Sequence of chain 1.A:
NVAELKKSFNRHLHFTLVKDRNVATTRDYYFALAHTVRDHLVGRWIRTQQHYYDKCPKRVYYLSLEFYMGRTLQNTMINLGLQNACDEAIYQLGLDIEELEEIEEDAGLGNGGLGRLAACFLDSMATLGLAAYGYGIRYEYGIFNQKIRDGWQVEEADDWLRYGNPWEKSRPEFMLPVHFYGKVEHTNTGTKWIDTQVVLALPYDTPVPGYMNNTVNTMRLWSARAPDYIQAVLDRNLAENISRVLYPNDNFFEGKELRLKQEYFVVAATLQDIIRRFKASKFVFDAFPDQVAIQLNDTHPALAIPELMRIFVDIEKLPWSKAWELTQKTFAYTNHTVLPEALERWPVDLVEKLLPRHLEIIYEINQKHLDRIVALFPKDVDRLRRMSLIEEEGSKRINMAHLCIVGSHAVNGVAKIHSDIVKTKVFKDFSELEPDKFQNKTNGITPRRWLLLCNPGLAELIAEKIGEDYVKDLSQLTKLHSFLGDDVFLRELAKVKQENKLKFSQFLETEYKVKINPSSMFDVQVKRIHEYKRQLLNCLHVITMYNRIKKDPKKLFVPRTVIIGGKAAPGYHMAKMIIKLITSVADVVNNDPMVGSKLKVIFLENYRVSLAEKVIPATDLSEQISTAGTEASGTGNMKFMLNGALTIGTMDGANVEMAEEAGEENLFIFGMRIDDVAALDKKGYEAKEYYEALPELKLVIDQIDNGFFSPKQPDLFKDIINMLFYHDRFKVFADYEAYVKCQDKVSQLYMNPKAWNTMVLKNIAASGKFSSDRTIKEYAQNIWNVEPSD

Sequence of chain 1.B:
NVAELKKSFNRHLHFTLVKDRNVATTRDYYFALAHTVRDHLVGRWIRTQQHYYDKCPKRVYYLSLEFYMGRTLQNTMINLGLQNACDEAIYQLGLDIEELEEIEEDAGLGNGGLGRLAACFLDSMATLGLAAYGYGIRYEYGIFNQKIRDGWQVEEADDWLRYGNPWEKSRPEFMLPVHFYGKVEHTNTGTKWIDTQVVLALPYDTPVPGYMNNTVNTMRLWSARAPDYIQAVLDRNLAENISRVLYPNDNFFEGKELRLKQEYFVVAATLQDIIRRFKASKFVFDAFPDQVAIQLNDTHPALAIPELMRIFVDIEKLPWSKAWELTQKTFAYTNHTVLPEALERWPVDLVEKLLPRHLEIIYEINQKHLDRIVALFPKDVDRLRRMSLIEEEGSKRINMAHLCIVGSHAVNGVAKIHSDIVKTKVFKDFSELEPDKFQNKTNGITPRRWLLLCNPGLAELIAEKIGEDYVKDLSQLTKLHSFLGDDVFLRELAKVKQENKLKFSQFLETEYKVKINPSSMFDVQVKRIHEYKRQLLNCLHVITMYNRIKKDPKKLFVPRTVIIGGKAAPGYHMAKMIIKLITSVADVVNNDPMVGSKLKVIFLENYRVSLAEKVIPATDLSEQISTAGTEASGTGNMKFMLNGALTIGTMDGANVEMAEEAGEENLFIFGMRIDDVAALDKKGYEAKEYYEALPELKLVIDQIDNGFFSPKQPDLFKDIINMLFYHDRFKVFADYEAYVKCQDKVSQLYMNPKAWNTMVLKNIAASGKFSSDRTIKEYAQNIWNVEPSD

The protein below binds the small molecule below.
Small molecule (SMILES): O=C(NC(=O)c1cc(F)c(F)cc1Cl)Nc1cc(F)ccc1N1CCC(C(=O)O)CC1

Binding-site contacts:
Ligand atom F23 contacts residue ASP20 of chain 1.B at 3.2 Å.
Ligand atom C29 contacts residue ARG288 of chain 1.A at 3.5 Å.
Ligand atom O19 contacts residue ILE46 of chain 1.A at 3.2 Å.
Ligand atom C6 contacts residue VAL18 of chain 1.B at 3.6 Å (hydrophobic).
Ligand atom CL8 contacts residue ILE46 of chain 1.A at 3.6 Å.
Ligand atom C6 contacts residue TRP45 of chain 1.A at 3.5 Å (hydrophobic).
Ligand atom C15 contacts residue GLN50 of chain 1.A at 3.5 Å.
Ligand atom F9 contacts residue TRP45 of chain 1.A at 3.2 Å.
Ligand atom C2 contacts residue VAL18 of chain 1.B at 3.7 Å (hydrophobic).
Ligand atom F22 contacts residue LYS169 of chain 1.A at 3.5 Å.
Ligand atom F22 contacts residue LEU17 of chain 1.B at 3.4 Å.
Ligand atom C24 contacts residue GLN50 of chain 1.A at 3.8 Å.
Ligand atom F23 contacts residue ASN22 of chain 1.B at 3.7 Å.
Ligand atom C11 contacts residue ILE46 of chain 1.A at 3.6 Å (hydrophobic).
Ligand atom F22 contacts residue ARG171 of chain 1.A at 3.0 Å.
Ligand atom N12 contacts residue VAL23 of chain 1.B at 3.6 Å.
Ligand atom C17 contacts residue VAL23 of chain 1.B at 3.6 Å (hydrophobic).
Ligand atom C7 contacts residue VAL18 of chain 1.B at 3.6 Å (hydrophobic).
Ligand atom CL8 contacts residue GLN49 of chain 1.A at 3.4 Å.
Ligand atom N10 contacts residue VAL18 of chain 1.B at 3.0 Å (h-bond).
Ligand atom O31 contacts residue ARG288 of chain 1.A at 2.9 Å (salt-bridge).
Ligand atom C16 contacts residue GLN50 of chain 1.A at 3.5 Å.
Ligand atom C3 contacts residue ARG171 of chain 1.A at 3.3 Å.
Ligand atom CL8 contacts residue TRP45 of chain 1.A at 3.2 Å.
Ligand atom C14 contacts residue ASP20 of chain 1.B at 3.6 Å.
Ligand atom C11 contacts residue ASP20 of chain 1.B at 3.8 Å.
Ligand atom C16 contacts residue VAL23 of chain 1.B at 3.7 Å (hydrophobic).
Ligand atom O30 contacts residue ARG287 of chain 1.A at 3.6 Å.
Ligand atom O19 contacts residue LYS19 of chain 1.B at 3.5 Å.
Ligand atom O30 contacts residue ARG288 of chain 1.A at 3.4 Å (salt-bridge).
Ligand atom C11 contacts residue VAL23 of chain 1.B at 3.8 Å (hydrophobic).
Ligand atom C17 contacts residue TYR53 of chain 1.A at 3.8 Å (hydrophobic).
Ligand atom C2 contacts residue ARG171 of chain 1.A at 3.4 Å.
Ligand atom C4 contacts residue VAL18 of chain 1.B at 3.2 Å (hydrophobic).
Ligand atom O19 contacts residue ASP20 of chain 1.B at 2.7 Å (salt-bridge).
Ligand atom F23 contacts residue GLN50 of chain 1.A at 3.5 Å.
Ligand atom F9 contacts residue LYS169 of chain 1.A at 3.6 Å.
Ligand atom C1 contacts residue VAL18 of chain 1.B at 3.7 Å (hydrophobic).
Ligand atom C3 contacts residue VAL18 of chain 1.B at 3.2 Å (hydrophobic).
Ligand atom C13 contacts residue VAL23 of chain 1.B at 3.5 Å (hydrophobic).